Binding-site contacts:
Ligand atom CA contacts residue LYS8 of chain 5.N at 2.3 Å.
Ligand atom O contacts residue ASP1071 of chain 5.B at 1.2 Å (salt-bridge).
Ligand atom CG contacts residue CYS1079 of chain 5.B at 3.1 Å (hydrophobic).
Ligand atom NH1 contacts residue CYS1079 of chain 5.B at 2.7 Å (h-bond).
Ligand atom CB contacts residue ARG11 of chain 5.N at 2.1 Å.
Ligand atom CB contacts residue VAL125 of chain 5.E at 3.3 Å (hydrophobic).
Ligand atom CB contacts residue LYS8 of chain 5.N at 2.2 Å.
Ligand atom N contacts residue GLY105 of chain 5.E at 2.8 Å (h-bond).
Ligand atom NH2 contacts residue PHE1066 of chain 5.B at 3.1 Å.
Ligand atom N contacts residue ARG11 of chain 5.N at 3.0 Å (salt-bridge).
Ligand atom CB contacts residue PHE1066 of chain 5.B at 3.3 Å (hydrophobic).
Ligand atom NE contacts residue PHE1066 of chain 5.B at 2.9 Å.
Ligand atom CB contacts residue GLY105 of chain 5.E at 3.1 Å.
Ligand atom N contacts residue LEU161 of chain 5.E at 3.2 Å (h-bond).
Ligand atom CA contacts residue ASP1071 of chain 5.B at 1.3 Å.
Ligand atom NH1 contacts residue PHE1083 of chain 5.B at 1.0 Å.
Ligand atom CZ contacts residue PHE1083 of chain 5.B at 0.8 Å (hydrophobic).
Ligand atom NH2 contacts residue PHE1083 of chain 5.B at 0.5 Å.
Ligand atom CG contacts residue PHE1066 of chain 5.B at 3.0 Å (hydrophobic).
Ligand atom C contacts residue LYS8 of chain 5.N at 3.0 Å.
Ligand atom N contacts residue ASP1071 of chain 5.B at 2.4 Å (salt-bridge).
Ligand atom CD contacts residue PHE1066 of chain 5.B at 2.3 Å (hydrophobic).
Ligand atom O contacts residue LYS8 of chain 5.N at 2.8 Å.
Ligand atom C contacts residue LYS8 of chain 5.N at 2.1 Å.
Ligand atom OE1 contacts residue ARG165 of chain 5.E at 2.9 Å (salt-bridge).
Ligand atom NE contacts residue THR1097 of chain 5.B at 3.2 Å (h-bond).
Ligand atom N contacts residue LYS8 of chain 5.N at 1.3 Å.
Ligand atom NE contacts residue CYS1079 of chain 5.B at 2.9 Å.
Ligand atom O contacts residue LYS8 of chain 5.N at 3.0 Å.
Ligand atom O contacts residue VAL127 of chain 5.E at 2.5 Å (h-bond).
Ligand atom O contacts residue SER163 of chain 5.E at 3.1 Å (h-bond).
Ligand atom CB contacts residue ASP1071 of chain 5.B at 2.1 Å.
Ligand atom C contacts residue ASP1071 of chain 5.B at 1.1 Å.
Ligand atom CA contacts residue ARG11 of chain 5.N at 2.9 Å.
Ligand atom NE contacts residue PHE1083 of chain 5.B at 2.0 Å.
Ligand atom CB contacts residue LYS8 of chain 5.N at 2.6 Å.
Ligand atom N contacts residue ASP1071 of chain 5.B at 1.9 Å (salt-bridge).
Ligand atom CA contacts residue LYS8 of chain 5.N at 2.2 Å.
Ligand atom CZ contacts residue PHE1066 of chain 5.B at 3.3 Å (hydrophobic).
Ligand atom CD contacts residue PHE1083 of chain 5.B at 2.8 Å (hydrophobic).

Sequence of chain 5.N:
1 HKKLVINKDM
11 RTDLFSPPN

This protein binds this small molecule.
Small molecule (SMILES): CSCC[C@H](NC(=O)[C@@H]1CCCN1C(=O)[C@H](CC(C)C)NC(=O)[C@H](CC(C)C)NC(=O)[C@H](CCCCN)NC(=O)[C@H](C)NC(=O)[C@H](CCCCN)NC(=O)[C@@H](N)CCCN=C(N)N)C(=O)N[C@@H](CCC(=O)O)C(=O)N[C@@H](CCC(=O)O)C(=O)N[C@@H](C)C(=O)N[C@@H](CC(C)C)C(=O)N[C@@H](CC(C)C)C(=O)N1CCC[C@H]1C=O

Sequence of chain 5.B:
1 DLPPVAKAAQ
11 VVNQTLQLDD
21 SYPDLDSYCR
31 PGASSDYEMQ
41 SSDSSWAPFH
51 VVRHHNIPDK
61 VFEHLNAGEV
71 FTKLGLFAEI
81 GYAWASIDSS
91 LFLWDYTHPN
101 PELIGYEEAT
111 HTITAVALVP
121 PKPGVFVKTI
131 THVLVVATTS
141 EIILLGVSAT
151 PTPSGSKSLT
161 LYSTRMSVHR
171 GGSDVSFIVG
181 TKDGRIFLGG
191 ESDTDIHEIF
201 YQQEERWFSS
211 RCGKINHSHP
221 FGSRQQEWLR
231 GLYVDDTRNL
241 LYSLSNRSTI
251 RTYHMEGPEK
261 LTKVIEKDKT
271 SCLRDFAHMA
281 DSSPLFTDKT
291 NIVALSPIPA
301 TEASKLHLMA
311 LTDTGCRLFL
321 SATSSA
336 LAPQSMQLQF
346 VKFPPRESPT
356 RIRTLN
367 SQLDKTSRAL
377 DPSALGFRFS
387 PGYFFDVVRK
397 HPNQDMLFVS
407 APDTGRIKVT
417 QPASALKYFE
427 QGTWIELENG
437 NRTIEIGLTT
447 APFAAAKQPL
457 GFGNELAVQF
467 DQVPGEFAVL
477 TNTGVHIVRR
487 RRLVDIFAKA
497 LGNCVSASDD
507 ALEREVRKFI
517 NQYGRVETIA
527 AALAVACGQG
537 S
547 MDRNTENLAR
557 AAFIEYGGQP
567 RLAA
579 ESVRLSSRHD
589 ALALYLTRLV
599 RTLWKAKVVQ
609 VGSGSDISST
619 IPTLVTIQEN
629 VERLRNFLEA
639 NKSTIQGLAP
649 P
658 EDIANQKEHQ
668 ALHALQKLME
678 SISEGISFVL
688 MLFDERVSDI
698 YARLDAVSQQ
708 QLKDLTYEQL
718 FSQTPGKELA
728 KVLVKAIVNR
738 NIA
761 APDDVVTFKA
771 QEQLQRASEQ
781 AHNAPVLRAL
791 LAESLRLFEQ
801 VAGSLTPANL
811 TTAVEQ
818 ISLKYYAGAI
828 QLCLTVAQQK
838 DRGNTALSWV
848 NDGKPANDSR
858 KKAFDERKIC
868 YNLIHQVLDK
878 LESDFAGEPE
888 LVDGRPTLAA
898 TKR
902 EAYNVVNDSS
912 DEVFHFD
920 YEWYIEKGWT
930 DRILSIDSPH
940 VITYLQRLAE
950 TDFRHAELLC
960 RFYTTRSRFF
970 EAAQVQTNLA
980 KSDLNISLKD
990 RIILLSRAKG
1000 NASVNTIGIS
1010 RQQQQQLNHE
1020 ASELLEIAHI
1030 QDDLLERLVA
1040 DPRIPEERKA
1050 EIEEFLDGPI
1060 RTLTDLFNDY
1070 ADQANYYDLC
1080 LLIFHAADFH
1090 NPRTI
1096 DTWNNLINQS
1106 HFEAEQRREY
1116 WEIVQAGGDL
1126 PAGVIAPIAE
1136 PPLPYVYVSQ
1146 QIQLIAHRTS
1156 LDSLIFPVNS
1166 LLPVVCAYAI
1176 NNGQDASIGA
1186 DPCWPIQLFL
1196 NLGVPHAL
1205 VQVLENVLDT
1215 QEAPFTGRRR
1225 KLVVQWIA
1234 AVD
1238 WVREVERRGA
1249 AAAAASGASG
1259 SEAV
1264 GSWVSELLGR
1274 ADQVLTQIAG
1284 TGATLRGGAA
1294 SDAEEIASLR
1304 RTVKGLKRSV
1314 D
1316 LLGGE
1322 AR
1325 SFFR

Sequence of chain 5.E:
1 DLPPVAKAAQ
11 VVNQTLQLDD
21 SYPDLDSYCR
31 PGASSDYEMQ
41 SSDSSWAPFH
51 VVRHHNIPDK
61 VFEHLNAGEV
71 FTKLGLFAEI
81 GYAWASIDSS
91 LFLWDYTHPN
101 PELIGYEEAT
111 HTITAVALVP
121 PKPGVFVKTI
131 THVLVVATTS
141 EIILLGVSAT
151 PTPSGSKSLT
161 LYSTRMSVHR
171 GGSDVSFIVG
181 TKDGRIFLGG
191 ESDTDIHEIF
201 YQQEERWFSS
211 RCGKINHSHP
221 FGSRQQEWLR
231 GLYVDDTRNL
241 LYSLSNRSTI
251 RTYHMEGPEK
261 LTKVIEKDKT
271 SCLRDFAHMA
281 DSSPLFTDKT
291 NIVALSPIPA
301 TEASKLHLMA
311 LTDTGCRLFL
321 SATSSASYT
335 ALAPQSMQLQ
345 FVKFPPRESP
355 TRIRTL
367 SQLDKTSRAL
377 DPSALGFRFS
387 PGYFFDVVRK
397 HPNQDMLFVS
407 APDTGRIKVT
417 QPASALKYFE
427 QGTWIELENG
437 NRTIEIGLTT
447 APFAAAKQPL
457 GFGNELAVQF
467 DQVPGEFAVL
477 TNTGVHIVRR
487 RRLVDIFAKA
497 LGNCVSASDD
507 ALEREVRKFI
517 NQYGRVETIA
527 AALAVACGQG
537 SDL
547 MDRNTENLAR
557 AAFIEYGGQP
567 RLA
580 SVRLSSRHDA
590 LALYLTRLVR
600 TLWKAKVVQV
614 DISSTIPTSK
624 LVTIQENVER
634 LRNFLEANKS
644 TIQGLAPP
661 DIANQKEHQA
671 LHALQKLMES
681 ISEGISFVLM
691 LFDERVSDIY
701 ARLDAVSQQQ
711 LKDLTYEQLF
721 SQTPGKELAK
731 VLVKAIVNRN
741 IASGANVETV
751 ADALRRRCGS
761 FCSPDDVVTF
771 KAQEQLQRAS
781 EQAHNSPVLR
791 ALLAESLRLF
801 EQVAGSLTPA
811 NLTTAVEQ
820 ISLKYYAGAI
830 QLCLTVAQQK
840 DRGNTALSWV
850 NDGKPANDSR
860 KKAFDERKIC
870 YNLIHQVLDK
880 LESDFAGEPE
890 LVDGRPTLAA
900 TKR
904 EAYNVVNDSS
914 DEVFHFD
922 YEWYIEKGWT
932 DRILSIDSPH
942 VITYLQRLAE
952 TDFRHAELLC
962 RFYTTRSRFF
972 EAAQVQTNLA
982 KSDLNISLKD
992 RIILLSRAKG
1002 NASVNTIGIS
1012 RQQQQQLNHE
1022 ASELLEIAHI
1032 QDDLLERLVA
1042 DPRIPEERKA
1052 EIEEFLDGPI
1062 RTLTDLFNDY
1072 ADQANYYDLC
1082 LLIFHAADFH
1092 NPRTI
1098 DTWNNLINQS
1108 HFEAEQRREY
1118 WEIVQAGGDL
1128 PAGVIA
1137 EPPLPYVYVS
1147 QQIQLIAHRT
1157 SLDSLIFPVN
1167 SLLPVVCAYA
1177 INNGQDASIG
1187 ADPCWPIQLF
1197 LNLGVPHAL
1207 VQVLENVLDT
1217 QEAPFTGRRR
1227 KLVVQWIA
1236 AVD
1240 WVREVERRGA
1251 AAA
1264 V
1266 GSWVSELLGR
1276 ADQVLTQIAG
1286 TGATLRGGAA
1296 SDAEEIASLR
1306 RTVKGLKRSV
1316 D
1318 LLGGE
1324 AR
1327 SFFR